Binding-site contacts:
Ligand atom O3 contacts residue TRP64 of chain 1.A at 3.7 Å.
Ligand atom O2 contacts residue GLU113 of chain 1.A at 2.8 Å (salt-bridge).
Ligand atom O2 contacts residue TRP64 of chain 1.A at 3.1 Å (h-bond).
Ligand atom C4 contacts residue TRP342 of chain 1.A at 3.6 Å (hydrophobic).
Ligand atom C2 contacts residue ASP67 of chain 1.A at 3.3 Å.
Ligand atom O1 contacts residue LYS17 of chain 1.A at 2.8 Å (salt-bridge).
Ligand atom C3 contacts residue ASP67 of chain 1.A at 3.5 Å.
Ligand atom C5 contacts residue GLU155 of chain 1.A at 3.8 Å.
Ligand atom O2 contacts residue ASP67 of chain 1.A at 2.6 Å (salt-bridge).
Ligand atom O6 contacts residue GLU155 of chain 1.A at 2.7 Å (salt-bridge).
Ligand atom O3 contacts residue GLU113 of chain 1.A at 3.8 Å.
Ligand atom O4 contacts residue TRP64 of chain 1.A at 3.8 Å.
Ligand atom O6 contacts residue PHE158 of chain 1.A at 3.9 Å.
Ligand atom C6 contacts residue TRP342 of chain 1.A at 3.7 Å (hydrophobic).
Ligand atom O3 contacts residue ASP67 of chain 1.A at 2.6 Å (salt-bridge).
Ligand atom O3 contacts residue TRP342 of chain 1.A at 3.7 Å.
Ligand atom C3 contacts residue ARG68 of chain 1.A at 3.9 Å.
Ligand atom O1 contacts residue ASN14 of chain 1.A at 3.8 Å.
Ligand atom C2 contacts residue LYS17 of chain 1.A at 3.9 Å.
Ligand atom O6 contacts residue PRO156 of chain 1.A at 3.2 Å.
Ligand atom C1 contacts residue ASP16 of chain 1.A at 3.7 Å.
Ligand atom C1 contacts residue LYS17 of chain 1.A at 3.7 Å.
Ligand atom C6 contacts residue TYR157 of chain 1.A at 3.8 Å (hydrophobic).
Ligand atom O4 contacts residue ARG346 of chain 1.A at 3.4 Å (salt-bridge).
Ligand atom O2 contacts residue ALA65 of chain 1.A at 3.6 Å.
Ligand atom C1 contacts residue TRP232 of chain 1.A at 3.8 Å (hydrophobic).
Ligand atom C6 contacts residue ARG346 of chain 1.A at 3.7 Å.
Ligand atom C3 contacts residue TRP64 of chain 1.A at 3.7 Å (hydrophobic).
Ligand atom O4 contacts residue ARG68 of chain 1.A at 2.7 Å (salt-bridge).
Ligand atom O3 contacts residue ARG68 of chain 1.A at 2.7 Å (salt-bridge).
Ligand atom C2 contacts residue GLU113 of chain 1.A at 3.5 Å.
Ligand atom C6 contacts residue PRO156 of chain 1.A at 3.6 Å (hydrophobic).
Ligand atom O1 contacts residue ASP16 of chain 1.A at 3.0 Å (salt-bridge).
Ligand atom C4 contacts residue ARG68 of chain 1.A at 3.8 Å.
Ligand atom O3 contacts residue ALA65 of chain 1.A at 3.3 Å.
Ligand atom O6 contacts residue TYR157 of chain 1.A at 3.0 Å (h-bond).
Ligand atom O2 contacts residue LYS17 of chain 1.A at 3.0 Å (salt-bridge).
Ligand atom C6 contacts residue GLU155 of chain 1.A at 3.3 Å.
Ligand atom C1 contacts residue TYR157 of chain 1.A at 3.6 Å (hydrophobic).
Ligand atom O5 contacts residue TYR157 of chain 1.A at 3.3 Å.

The small molecule below binds the protein below.
Small molecule (SMILES): OC[C@H]1O[C@H](O[C@H]2[C@H](O)[C@@H](O)[C@@H](O)O[C@@H]2CO)[C@H](O)[C@@H](O)[C@@H]1O

Sequence of chain 1.A:
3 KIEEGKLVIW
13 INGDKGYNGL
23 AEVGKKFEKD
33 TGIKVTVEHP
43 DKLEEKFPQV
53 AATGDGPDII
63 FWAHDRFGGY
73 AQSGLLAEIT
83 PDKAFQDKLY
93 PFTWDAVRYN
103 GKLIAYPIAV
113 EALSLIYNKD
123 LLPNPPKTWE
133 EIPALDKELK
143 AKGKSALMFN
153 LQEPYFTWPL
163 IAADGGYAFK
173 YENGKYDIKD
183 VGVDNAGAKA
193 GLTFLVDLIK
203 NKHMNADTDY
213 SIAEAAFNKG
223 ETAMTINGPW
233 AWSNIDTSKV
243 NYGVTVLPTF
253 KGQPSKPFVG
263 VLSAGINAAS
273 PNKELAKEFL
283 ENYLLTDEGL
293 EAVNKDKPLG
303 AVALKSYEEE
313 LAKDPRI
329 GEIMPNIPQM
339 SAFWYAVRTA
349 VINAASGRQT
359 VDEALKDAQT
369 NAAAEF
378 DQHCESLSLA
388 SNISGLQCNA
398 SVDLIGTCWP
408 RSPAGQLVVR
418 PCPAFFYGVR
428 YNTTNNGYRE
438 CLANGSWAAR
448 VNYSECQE